A small-molecule ligand and the protein it binds are described below.
Small molecule (SMILES): O=C(COP(=O)(O)O)NO

Binding-site contacts:
Ligand atom O2 contacts residue GLU117 of chain 1.I at 2.5 Å (salt-bridge).
Ligand atom O2P contacts residue GLY31 of chain 1.I at 3.5 Å (h-bond).
Ligand atom O1P contacts residue SER116 of chain 1.I at 3.7 Å.
Ligand atom O2 contacts residue HIS212 of chain 1.I at 3.0 Å (h-bond).
Ligand atom N2 contacts residue ASN32 of chain 1.I at 3.7 Å.
Ligand atom C1 contacts residue GLY31 of chain 1.I at 3.8 Å.
Ligand atom C1 contacts residue ZN1 of chain 1.KA at 2.8 Å.
Ligand atom O4P contacts residue SER116 of chain 1.I at 2.9 Å (h-bond).
Ligand atom O2 contacts residue ZN1 of chain 1.KA at 2.3 Å.
Ligand atom O3P contacts residue GLY76 of chain 1.I at 2.9 Å (h-bond).
Ligand atom O3P contacts residue GLY74 of chain 1.I at 3.9 Å.
Ligand atom O2P contacts residue ASN32 of chain 1.I at 2.8 Å (h-bond).
Ligand atom N2 contacts residue HIS141 of chain 1.I at 4.0 Å.
Ligand atom O1 contacts residue ZN1 of chain 1.KA at 2.2 Å.
Ligand atom N2 contacts residue HIS212 of chain 1.I at 4.0 Å.
Ligand atom P contacts residue ASN29 of chain 1.I at 3.7 Å.
Ligand atom O1 contacts residue HIS141 of chain 1.I at 3.3 Å (h-bond).
Ligand atom C2 contacts residue ASN29 of chain 1.I at 3.3 Å.
Ligand atom C2 contacts residue ASN32 of chain 1.I at 3.7 Å.
Ligand atom C1 contacts residue HIS141 of chain 1.I at 4.0 Å.
Ligand atom O4P contacts residue SER75 of chain 1.I at 3.3 Å (h-bond).
Ligand atom P contacts residue GLY76 of chain 1.I at 3.8 Å.
Ligand atom O2 contacts residue HIS141 of chain 1.I at 3.2 Å (h-bond).
Ligand atom O2P contacts residue THR115 of chain 1.I at 2.5 Å (h-bond).
Ligand atom N2 contacts residue GLU117 of chain 1.I at 3.1 Å (salt-bridge).
Ligand atom O3P contacts residue LYS77 of chain 1.I at 4.0 Å.
Ligand atom O1 contacts residue GLY30 of chain 1.I at 3.6 Å.
Ligand atom O3P contacts residue SER75 of chain 1.I at 3.9 Å.
Ligand atom O4P contacts residue GLY76 of chain 1.I at 3.5 Å (h-bond).
Ligand atom P contacts residue ASN32 of chain 1.I at 3.8 Å.
Ligand atom O1 contacts residue GLY31 of chain 1.I at 2.8 Å (h-bond).
Ligand atom C1 contacts residue ASN32 of chain 1.I at 3.4 Å.
Ligand atom N2 contacts residue ZN1 of chain 1.KA at 2.9 Å.
Ligand atom O1P contacts residue ASN29 of chain 1.I at 3.8 Å.
Ligand atom O1 contacts residue ASN32 of chain 1.I at 3.7 Å.
Ligand atom O3P contacts residue ASN29 of chain 1.I at 2.8 Å (h-bond).
Ligand atom O1P contacts residue ASN32 of chain 1.I at 3.4 Å (h-bond).
Ligand atom P contacts residue THR115 of chain 1.I at 3.7 Å.
Ligand atom O1 contacts residue HIS143 of chain 1.I at 3.2 Å (h-bond).
Ligand atom O4P contacts residue THR115 of chain 1.I at 3.8 Å.

Sequence of chain 1.I:
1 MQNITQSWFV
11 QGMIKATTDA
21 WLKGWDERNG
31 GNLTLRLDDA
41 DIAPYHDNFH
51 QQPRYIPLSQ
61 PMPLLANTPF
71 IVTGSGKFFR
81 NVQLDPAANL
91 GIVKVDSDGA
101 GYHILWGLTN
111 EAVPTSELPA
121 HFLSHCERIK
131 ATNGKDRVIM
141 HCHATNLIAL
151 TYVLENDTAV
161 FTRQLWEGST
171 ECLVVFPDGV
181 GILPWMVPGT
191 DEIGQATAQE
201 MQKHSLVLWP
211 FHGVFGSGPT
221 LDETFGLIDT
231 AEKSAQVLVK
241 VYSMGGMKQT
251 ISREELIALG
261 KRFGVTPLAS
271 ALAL